Binding-site contacts:
Ligand atom C12 contacts residue PHE237 of chain 19.B at 3.5 Å (hydrophobic).
Ligand atom C21 contacts residue PHE237 of chain 19.B at 3.7 Å (hydrophobic).
Ligand atom C13 contacts residue MET132 of chain 19.B at 3.8 Å (hydrophobic).
Ligand atom C7 contacts residue TYR159 of chain 19.B at 3.7 Å (hydrophobic).
Ligand atom N6 contacts residue VAL196 of chain 19.B at 3.9 Å.
Ligand atom O22 contacts residue TYR112 of chain 19.B at 3.5 Å.
Ligand atom C5 contacts residue VAL196 of chain 19.B at 3.8 Å (hydrophobic).
Ligand atom C3 contacts residue TYR159 of chain 19.B at 3.6 Å (hydrophobic).
Ligand atom C17 contacts residue PHE237 of chain 19.B at 3.7 Å (hydrophobic).
Ligand atom C7 contacts residue VAL196 of chain 19.B at 3.6 Å (hydrophobic).
Ligand atom C11 contacts residue ILE110 of chain 19.B at 3.6 Å (hydrophobic).
Ligand atom C18 contacts residue PHE237 of chain 19.B at 3.6 Å (hydrophobic).
Ligand atom C2 contacts residue ILE194 of chain 19.B at 3.5 Å (hydrophobic).
Ligand atom C20 contacts residue TYR205 of chain 19.B at 3.5 Å (hydrophobic).
Ligand atom N3 contacts residue TYR159 of chain 19.B at 3.9 Å.
Ligand atom N4 contacts residue LEU134 of chain 19.B at 3.7 Å.
Ligand atom C11 contacts residue LEU134 of chain 19.B at 3.8 Å (hydrophobic).
Ligand atom O14 contacts residue MET132 of chain 19.B at 3.4 Å.
Ligand atom C4 contacts residue TYR159 of chain 19.B at 3.5 Å (hydrophobic).
Ligand atom C2 contacts residue TYR159 of chain 19.B at 3.5 Å (hydrophobic).
Ligand atom O23 contacts residue TYR112 of chain 19.B at 3.5 Å.
Ligand atom N3 contacts residue LEU240 of chain 19.B at 3.5 Å.
Ligand atom C10 contacts residue MET132 of chain 19.B at 3.3 Å (hydrophobic).
Ligand atom C4 contacts residue VAL196 of chain 19.B at 3.9 Å (hydrophobic).
Ligand atom C19 contacts residue TYR205 of chain 19.B at 3.7 Å (hydrophobic).
Ligand atom C18 contacts residue TYR112 of chain 19.B at 3.7 Å (hydrophobic).
Ligand atom N3 contacts residue ILE194 of chain 19.B at 3.6 Å.
Ligand atom O22 contacts residue TYR205 of chain 19.B at 3.8 Å.
Ligand atom C3 contacts residue ALA24 of chain 19.D at 3.5 Å (hydrophobic).
Ligand atom C25 contacts residue SER206 of chain 19.B at 3.8 Å.
Ligand atom O23 contacts residue PHE237 of chain 19.B at 3.8 Å.
Ligand atom C25 contacts residue ASP236 of chain 19.B at 3.5 Å.
Ligand atom C21 contacts residue TYR112 of chain 19.B at 3.3 Å (hydrophobic).
Ligand atom C13 contacts residue VAL199 of chain 19.B at 3.7 Å (hydrophobic).
Ligand atom N4 contacts residue LEU240 of chain 19.B at 3.6 Å.
Ligand atom C1 contacts residue PRO181 of chain 19.B at 3.7 Å (hydrophobic).
Ligand atom C8 contacts residue VAL199 of chain 19.B at 3.7 Å (hydrophobic).
Ligand atom C10 contacts residue ILE110 of chain 19.B at 3.5 Å (hydrophobic).
Ligand atom C17 contacts residue TYR112 of chain 19.B at 3.8 Å (hydrophobic).
Ligand atom C8 contacts residue VAL196 of chain 19.B at 3.6 Å (hydrophobic).

Sequence of chain 19.D:
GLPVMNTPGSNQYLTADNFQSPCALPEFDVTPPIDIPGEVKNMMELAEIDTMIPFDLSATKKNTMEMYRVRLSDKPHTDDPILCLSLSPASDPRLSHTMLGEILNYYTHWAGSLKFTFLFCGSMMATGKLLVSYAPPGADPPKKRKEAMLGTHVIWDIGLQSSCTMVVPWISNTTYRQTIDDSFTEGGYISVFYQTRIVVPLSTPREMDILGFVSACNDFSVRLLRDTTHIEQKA

This small molecule binds to this protein.
Small molecule (SMILES): CCOC(=O)c1ccc(OCCC2CCN(c3ccc(C)nn3)CC2)cc1

Sequence of chain 19.B:
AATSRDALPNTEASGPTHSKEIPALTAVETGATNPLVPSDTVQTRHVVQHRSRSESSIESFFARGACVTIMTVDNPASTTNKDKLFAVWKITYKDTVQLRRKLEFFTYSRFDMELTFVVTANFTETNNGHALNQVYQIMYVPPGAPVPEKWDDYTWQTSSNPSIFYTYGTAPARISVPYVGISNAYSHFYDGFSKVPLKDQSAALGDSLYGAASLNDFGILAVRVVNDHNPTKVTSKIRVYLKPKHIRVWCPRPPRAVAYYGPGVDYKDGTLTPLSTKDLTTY